Binding-site contacts:
Ligand atom C6 contacts residue BMA3 of chain 3.C at 4.1 Å.
Ligand atom C3 contacts residue XYP4 of chain 3.C at 3.6 Å.
Ligand atom O6 contacts residue BMA3 of chain 3.C at 4.0 Å.
Ligand atom O4 contacts residue BMA3 of chain 3.C at 4.4 Å.
Ligand atom C4 contacts residue XYP4 of chain 3.C at 3.8 Å.
Ligand atom C2 contacts residue XYP4 of chain 3.C at 4.3 Å.
Ligand atom O6 contacts residue XYP4 of chain 3.C at 3.9 Å.
Ligand atom C2 contacts residue BMA3 of chain 3.C at 2.4 Å.
Ligand atom C5 contacts residue BMA3 of chain 3.C at 2.8 Å.
Ligand atom C1 contacts residue XYP4 of chain 3.C at 4.1 Å.
Ligand atom O5 contacts residue XYP4 of chain 3.C at 4.1 Å.
Ligand atom O2 contacts residue BMA3 of chain 3.C at 3.7 Å.
Ligand atom C1 contacts residue BMA3 of chain 3.C at 1.6 Å.
Ligand atom O3 contacts residue BMA3 of chain 3.C at 4.1 Å.
Ligand atom C4 contacts residue BMA3 of chain 3.C at 3.4 Å.
Ligand atom O5 contacts residue BMA3 of chain 3.C at 2.4 Å (h-bond).
Ligand atom C6 contacts residue XYP4 of chain 3.C at 4.2 Å.
Ligand atom C5 contacts residue XYP4 of chain 3.C at 3.3 Å.
Ligand atom C3 contacts residue BMA3 of chain 3.C at 2.8 Å.
Ligand atom O4 contacts residue XYP4 of chain 3.C at 3.6 Å.

The small molecule below binds the protein below.
Small molecule (SMILES): OC[C@H]1O[C@H](O)[C@@H](O)[C@@H](O)[C@@H]1O